Sequence of chain 1.A:
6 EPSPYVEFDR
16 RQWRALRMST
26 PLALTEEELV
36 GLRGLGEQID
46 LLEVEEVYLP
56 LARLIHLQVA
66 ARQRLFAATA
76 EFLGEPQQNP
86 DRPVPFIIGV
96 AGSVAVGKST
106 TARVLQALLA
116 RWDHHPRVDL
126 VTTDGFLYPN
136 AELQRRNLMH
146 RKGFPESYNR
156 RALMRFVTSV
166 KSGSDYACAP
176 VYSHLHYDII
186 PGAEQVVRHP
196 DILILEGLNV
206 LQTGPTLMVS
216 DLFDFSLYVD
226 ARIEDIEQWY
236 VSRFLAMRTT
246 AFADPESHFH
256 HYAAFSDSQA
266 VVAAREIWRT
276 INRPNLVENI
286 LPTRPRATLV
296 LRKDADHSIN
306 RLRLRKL

Binding-site contacts:
Ligand atom N9 contacts residue MET242 of chain 1.A at 3.9 Å.
Ligand atom O3G contacts residue THR105 of chain 1.A at 3.5 Å (h-bond).
Ligand atom O2A contacts residue VAL99 of chain 1.A at 3.5 Å.
Ligand atom PA contacts residue ALA100 of chain 1.A at 3.7 Å.
Ligand atom O2G contacts residue SER104 of chain 1.A at 3.2 Å (h-bond).
Ligand atom O3A contacts residue SER104 of chain 1.A at 3.9 Å.
Ligand atom O3A contacts residue ALA100 of chain 1.A at 3.9 Å.
Ligand atom O4' contacts residue HIS179 of chain 1.A at 3.1 Å.
Ligand atom C4' contacts residue HIS179 of chain 1.A at 3.6 Å.
Ligand atom O1G contacts residue GLU42 of chain 1.A at 3.8 Å.
Ligand atom C8 contacts residue ARG238 of chain 1.A at 3.0 Å.
Ligand atom C2 contacts residue PHE254 of chain 1.A at 3.5 Å (hydrophobic).
Ligand atom N6 contacts residue TYR235 of chain 1.A at 3.0 Å (h-bond).
Ligand atom O1B contacts residue ALA100 of chain 1.A at 3.1 Å (h-bond).
Ligand atom O1B contacts residue GLY102 of chain 1.A at 3.1 Å (h-bond).
Ligand atom PG contacts residue SER104 of chain 1.A at 3.6 Å.
Ligand atom O3A contacts residue LYS103 of chain 1.A at 3.6 Å (salt-bridge).
Ligand atom PG contacts residue THR105 of chain 1.A at 3.8 Å.
Ligand atom O2B contacts residue GLY102 of chain 1.A at 3.3 Å.
Ligand atom O2B contacts residue SER104 of chain 1.A at 2.4 Å (h-bond).
Ligand atom C3B contacts residue SER104 of chain 1.A at 3.5 Å.
Ligand atom C2' contacts residue MET242 of chain 1.A at 3.9 Å (hydrophobic).
Ligand atom O2' contacts residue MET242 of chain 1.A at 3.7 Å.
Ligand atom N7 contacts residue ARG238 of chain 1.A at 2.7 Å (salt-bridge).
Ligand atom O3G contacts residue SER104 of chain 1.A at 3.6 Å.
Ligand atom C1' contacts residue HIS179 of chain 1.A at 3.8 Å.
Ligand atom O1B contacts residue ARG238 of chain 1.A at 3.6 Å.
Ligand atom O2G contacts residue THR105 of chain 1.A at 2.9 Å (h-bond).
Ligand atom O1A contacts residue ARG238 of chain 1.A at 2.9 Å (salt-bridge).
Ligand atom O2G contacts residue GLY102 of chain 1.A at 3.2 Å.
Ligand atom O1B contacts residue VAL101 of chain 1.A at 3.2 Å (h-bond).
Ligand atom O3G contacts residue ARG108 of chain 1.A at 2.7 Å (salt-bridge).
Ligand atom O1A contacts residue VAL99 of chain 1.A at 3.7 Å.
Ligand atom O3G contacts residue GLY39 of chain 1.A at 3.6 Å.
Ligand atom O2G contacts residue LYS103 of chain 1.A at 3.8 Å.
Ligand atom O2B contacts residue LYS103 of chain 1.A at 2.9 Å (salt-bridge).
Ligand atom O3' contacts residue HIS179 of chain 1.A at 3.6 Å.
Ligand atom PB contacts residue SER104 of chain 1.A at 3.8 Å.
Ligand atom N6 contacts residue PHE239 of chain 1.A at 3.3 Å.
Ligand atom O1A contacts residue ALA100 of chain 1.A at 2.7 Å (h-bond).

This protein binds this small molecule.
Small molecule (SMILES): Nc1ncnc2c1ncn2[C@@H]1O[C@H](CO[P](=O)(O)O[P](=O)(O)CP(=O)(O)O)[C@@H](O)[C@H]1O